This small molecule binds to this protein.
Small molecule (SMILES): C/C=C(/N=C/c1c(COP(=O)(O)O)cnc(C)c1O)C(=O)O

Sequence of chain 1.A:
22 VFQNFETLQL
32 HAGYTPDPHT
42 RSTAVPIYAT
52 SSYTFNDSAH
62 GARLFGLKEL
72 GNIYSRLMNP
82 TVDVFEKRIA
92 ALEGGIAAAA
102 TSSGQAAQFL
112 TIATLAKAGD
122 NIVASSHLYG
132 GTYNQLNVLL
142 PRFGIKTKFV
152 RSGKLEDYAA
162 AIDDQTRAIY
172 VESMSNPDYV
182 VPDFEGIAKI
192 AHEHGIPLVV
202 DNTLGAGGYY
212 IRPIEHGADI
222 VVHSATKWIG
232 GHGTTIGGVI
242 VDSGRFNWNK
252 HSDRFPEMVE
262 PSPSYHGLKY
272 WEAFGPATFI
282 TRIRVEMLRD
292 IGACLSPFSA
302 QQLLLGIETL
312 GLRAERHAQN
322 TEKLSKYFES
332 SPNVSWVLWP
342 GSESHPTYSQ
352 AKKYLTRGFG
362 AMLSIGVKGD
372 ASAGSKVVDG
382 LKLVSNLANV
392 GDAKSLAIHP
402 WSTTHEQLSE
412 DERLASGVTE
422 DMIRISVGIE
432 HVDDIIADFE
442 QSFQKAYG

Binding-site contacts:
Ligand atom N contacts residue TYR130 of chain 1.A at 3.3 Å.
Ligand atom C5A contacts residue TYR130 of chain 1.A at 3.6 Å (hydrophobic).
Ligand atom P contacts residue SER225 of chain 1.A at 3.5 Å.
Ligand atom CB contacts residue LYS228 of chain 1.A at 3.2 Å.
Ligand atom N1 contacts residue GLN109 of chain 1.A at 3.3 Å (h-bond).
Ligand atom OP2 contacts residue ARG77 of chain 2.C at 2.8 Å (salt-bridge).
Ligand atom C2 contacts residue ASP202 of chain 1.A at 3.4 Å.
Ligand atom OP1 contacts residue TYR75 of chain 2.C at 2.6 Å (h-bond).
Ligand atom P contacts residue GLY105 of chain 1.A at 3.4 Å.
Ligand atom N1 contacts residue ASP202 of chain 1.A at 2.7 Å (salt-bridge).
Ligand atom C contacts residue ARG425 of chain 1.A at 3.5 Å.
Ligand atom O1 contacts residue TYR130 of chain 1.A at 3.5 Å.
Ligand atom C2A contacts residue ASP202 of chain 1.A at 3.4 Å.
Ligand atom C4A contacts residue TYR130 of chain 1.A at 3.6 Å (hydrophobic).
Ligand atom CA contacts residue TYR130 of chain 1.A at 3.6 Å (hydrophobic).
Ligand atom OP2 contacts residue SER104 of chain 1.A at 3.3 Å.
Ligand atom OP1 contacts residue ARG77 of chain 2.C at 2.9 Å (salt-bridge).
Ligand atom C5 contacts residue TYR130 of chain 1.A at 3.4 Å (hydrophobic).
Ligand atom C4 contacts residue TYR130 of chain 1.A at 3.4 Å (hydrophobic).
Ligand atom OP4 contacts residue GLN106 of chain 1.A at 3.6 Å (h-bond).
Ligand atom O1 contacts residue ARG425 of chain 1.A at 2.8 Å (salt-bridge).
Ligand atom OP3 contacts residue SER225 of chain 1.A at 2.8 Å (h-bond).
Ligand atom O2 contacts residue THR405 of chain 1.A at 3.5 Å.
Ligand atom N contacts residue LYS228 of chain 1.A at 3.4 Å.
Ligand atom OP4 contacts residue GLY105 of chain 1.A at 3.3 Å.
Ligand atom OP3 contacts residue THR227 of chain 1.A at 2.8 Å (h-bond).
Ligand atom CA contacts residue LYS228 of chain 1.A at 3.0 Å.
Ligand atom CB contacts residue TYR130 of chain 1.A at 3.5 Å (hydrophobic).
Ligand atom O3 contacts residue ASN177 of chain 1.A at 3.2 Å (h-bond).
Ligand atom C4A contacts residue LYS228 of chain 1.A at 3.2 Å.
Ligand atom OP4 contacts residue SER225 of chain 1.A at 3.1 Å (h-bond).
Ligand atom C3 contacts residue TYR130 of chain 1.A at 3.6 Å (hydrophobic).
Ligand atom CG contacts residue TYR75 of chain 2.C at 3.5 Å (hydrophobic).
Ligand atom C6 contacts residue GLN109 of chain 1.A at 3.0 Å.
Ligand atom O1 contacts residue ASN177 of chain 1.A at 2.9 Å (h-bond).
Ligand atom O2 contacts residue ARG425 of chain 1.A at 2.9 Å (salt-bridge).
Ligand atom OP2 contacts residue GLY105 of chain 1.A at 3.2 Å (h-bond).
Ligand atom OP2 contacts residue GLN106 of chain 1.A at 2.8 Å (h-bond).
Ligand atom O2 contacts residue ASN390 of chain 1.A at 3.5 Å (h-bond).
Ligand atom OP3 contacts residue GLY105 of chain 1.A at 2.9 Å (h-bond).

Sequence of chain 2.C:
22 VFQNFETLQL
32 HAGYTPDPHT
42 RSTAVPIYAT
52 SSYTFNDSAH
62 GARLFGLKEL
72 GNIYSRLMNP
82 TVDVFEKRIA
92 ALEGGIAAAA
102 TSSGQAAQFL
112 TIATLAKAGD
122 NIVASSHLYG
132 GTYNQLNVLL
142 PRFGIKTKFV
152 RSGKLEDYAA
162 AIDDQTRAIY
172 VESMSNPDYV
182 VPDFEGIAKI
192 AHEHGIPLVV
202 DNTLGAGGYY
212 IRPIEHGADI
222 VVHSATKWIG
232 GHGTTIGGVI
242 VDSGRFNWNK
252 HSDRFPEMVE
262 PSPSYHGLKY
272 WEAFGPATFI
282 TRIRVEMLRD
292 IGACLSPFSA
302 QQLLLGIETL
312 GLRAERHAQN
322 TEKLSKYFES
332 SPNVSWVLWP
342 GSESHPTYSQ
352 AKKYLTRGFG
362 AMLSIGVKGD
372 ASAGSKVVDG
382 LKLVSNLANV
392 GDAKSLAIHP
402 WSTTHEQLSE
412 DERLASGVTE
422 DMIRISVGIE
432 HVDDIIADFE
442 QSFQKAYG